Binding-site contacts:
Ligand atom P contacts residue THR122 of chain 1.B at 3.6 Å.
Ligand atom P contacts residue SER126 of chain 1.B at 3.5 Å.
Ligand atom O8 contacts residue SER121 of chain 1.B at 3.7 Å.
Ligand atom C5 contacts residue ASP96 of chain 2.A at 3.9 Å.
Ligand atom O7 contacts residue ASN95 of chain 2.A at 3.3 Å (h-bond).
Ligand atom C4 contacts residue GLN176 of chain 1.B at 3.8 Å.
Ligand atom O3 contacts residue GLU66 of chain 1.A at 3.1 Å (salt-bridge).
Ligand atom O3 contacts residue THR172 of chain 1.B at 3.9 Å.
Ligand atom O10 contacts residue SER126 of chain 1.B at 2.5 Å (h-bond).
Ligand atom O9 contacts residue THR122 of chain 1.B at 3.4 Å (h-bond).
Ligand atom O10 contacts residue THR122 of chain 1.B at 3.8 Å.
Ligand atom O9 contacts residue SER121 of chain 1.B at 3.7 Å.
Ligand atom O2 contacts residue THR172 of chain 1.B at 3.1 Å.
Ligand atom C6 contacts residue ASN95 of chain 2.A at 3.7 Å.
Ligand atom O4 contacts residue ASN53 of chain 1.B at 3.2 Å (h-bond).
Ligand atom O6 contacts residue ASN95 of chain 2.A at 2.8 Å (h-bond).
Ligand atom C3 contacts residue GLU66 of chain 1.A at 3.9 Å.
Ligand atom C7 contacts residue ASN95 of chain 2.A at 3.7 Å.
Ligand atom O10 contacts residue SER121 of chain 1.B at 2.6 Å (h-bond).
Ligand atom C1 contacts residue ARG70 of chain 1.A at 3.7 Å.
Ligand atom O9 contacts residue SER126 of chain 1.B at 3.9 Å.
Ligand atom O1 contacts residue ARG70 of chain 1.A at 3.9 Å.
Ligand atom O1 contacts residue ASP96 of chain 2.A at 2.4 Å (salt-bridge).
Ligand atom O7 contacts residue SER126 of chain 1.B at 3.9 Å.
Ligand atom O4 contacts residue GLN176 of chain 1.B at 3.3 Å (h-bond).
Ligand atom P contacts residue SER121 of chain 1.B at 3.6 Å.
Ligand atom O4 contacts residue GLY55 of chain 1.B at 2.7 Å (h-bond).
Ligand atom O6 contacts residue ASP96 of chain 2.A at 2.8 Å (salt-bridge).
Ligand atom C6 contacts residue ASN53 of chain 1.B at 3.6 Å.
Ligand atom O8 contacts residue THR122 of chain 1.B at 2.6 Å (h-bond).
Ligand atom O6 contacts residue ASN53 of chain 1.B at 3.9 Å.
Ligand atom C1 contacts residue ASP96 of chain 2.A at 3.2 Å.
Ligand atom O4 contacts residue GLY54 of chain 1.B at 3.3 Å.
Ligand atom O6 contacts residue SER92 of chain 2.A at 3.9 Å.
Ligand atom O9 contacts residue SER123 of chain 1.B at 2.7 Å (h-bond).
Ligand atom O8 contacts residue SER56 of chain 1.B at 3.9 Å.
Ligand atom C7 contacts residue ASN53 of chain 1.B at 3.4 Å.
Ligand atom O3 contacts residue GLN176 of chain 1.B at 3.1 Å (h-bond).
Ligand atom O1 contacts residue ASN69 of chain 1.A at 3.2 Å (h-bond).
Ligand atom O5 contacts residue ASP96 of chain 2.A at 3.1 Å (salt-bridge).

The protein below binds the small molecule below.
Small molecule (SMILES): O=P(O)(O)OC[C@@H](O)[C@H]1O[C@H](O)[C@@H](O)[C@@H](O)[C@@H]1O

Sequence of chain 1.A:
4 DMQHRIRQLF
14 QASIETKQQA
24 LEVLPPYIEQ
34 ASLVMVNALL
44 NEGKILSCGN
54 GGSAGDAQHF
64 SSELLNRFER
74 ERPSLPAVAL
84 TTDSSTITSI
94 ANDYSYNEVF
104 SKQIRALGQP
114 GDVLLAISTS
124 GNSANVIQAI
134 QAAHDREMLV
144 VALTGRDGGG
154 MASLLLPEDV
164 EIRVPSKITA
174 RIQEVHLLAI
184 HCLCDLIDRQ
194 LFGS

Sequence of chain 2.A:
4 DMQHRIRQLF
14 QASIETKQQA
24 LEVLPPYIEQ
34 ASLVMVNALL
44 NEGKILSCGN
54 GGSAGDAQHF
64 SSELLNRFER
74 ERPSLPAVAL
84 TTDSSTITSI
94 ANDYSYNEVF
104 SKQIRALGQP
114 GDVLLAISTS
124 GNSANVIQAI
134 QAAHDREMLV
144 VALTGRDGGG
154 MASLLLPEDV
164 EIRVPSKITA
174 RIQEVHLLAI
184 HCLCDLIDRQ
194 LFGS

Sequence of chain 1.B:
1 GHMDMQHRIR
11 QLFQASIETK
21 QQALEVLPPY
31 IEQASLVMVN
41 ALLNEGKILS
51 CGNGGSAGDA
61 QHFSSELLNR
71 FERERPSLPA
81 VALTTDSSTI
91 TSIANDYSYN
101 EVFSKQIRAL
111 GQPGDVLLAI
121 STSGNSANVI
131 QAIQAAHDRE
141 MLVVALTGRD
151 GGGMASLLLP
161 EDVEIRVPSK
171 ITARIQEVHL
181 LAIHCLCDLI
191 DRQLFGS